Sequence of chain 1.A:
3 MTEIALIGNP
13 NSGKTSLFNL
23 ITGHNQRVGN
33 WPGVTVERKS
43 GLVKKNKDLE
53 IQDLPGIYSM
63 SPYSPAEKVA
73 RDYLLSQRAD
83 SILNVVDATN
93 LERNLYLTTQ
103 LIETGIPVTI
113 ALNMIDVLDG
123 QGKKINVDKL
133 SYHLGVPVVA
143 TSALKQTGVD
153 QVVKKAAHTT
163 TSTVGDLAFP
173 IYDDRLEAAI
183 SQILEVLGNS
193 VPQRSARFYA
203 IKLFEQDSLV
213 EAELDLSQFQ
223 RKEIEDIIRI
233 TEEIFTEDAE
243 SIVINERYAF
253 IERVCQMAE

This protein binds this small molecule.
Small molecule (SMILES): Nc1nc2c(ncn2[C@@H]2O[C@H](CO[P](=O)(O)O[P](=O)(O)NP(=O)(O)O)[C@@H](O)[C@H]2O)c(=O)[nH]1

Binding-site contacts:
Ligand atom N7 contacts residue ALA145 of chain 1.A at 3.4 Å.
Ligand atom O4' contacts residue MET116 of chain 1.A at 3.3 Å.
Ligand atom C6 contacts residue ASP118 of chain 1.A at 3.5 Å.
Ligand atom O1B contacts residue SER14 of chain 1.A at 3.5 Å (h-bond).
Ligand atom N3B contacts residue ASN13 of chain 1.A at 3.2 Å (h-bond).
Ligand atom O2G contacts residue VAL36 of chain 1.A at 2.9 Å (h-bond).
Ligand atom C5' contacts residue ASN13 of chain 1.A at 3.4 Å.
Ligand atom N7 contacts residue ASN115 of chain 1.A at 3.2 Å (h-bond).
Ligand atom O6 contacts residue ASN115 of chain 1.A at 3.2 Å (h-bond).
Ligand atom N2 contacts residue VAL119 of chain 1.A at 3.2 Å.
Ligand atom O1G contacts residue GLY58 of chain 1.A at 3.1 Å (h-bond).
Ligand atom O6 contacts residue SER144 of chain 1.A at 3.3 Å.
Ligand atom O1A contacts residue GLY15 of chain 1.A at 3.4 Å.
Ligand atom O3G contacts residue MG1 of chain 1.D at 2.1 Å.
Ligand atom O2B contacts residue THR17 of chain 1.A at 2.7 Å (h-bond).
Ligand atom O3A contacts residue GLY15 of chain 1.A at 3.1 Å (h-bond).
Ligand atom O1A contacts residue SER18 of chain 1.A at 2.7 Å (h-bond).
Ligand atom O6 contacts residue ASP118 of chain 1.A at 3.4 Å (salt-bridge).
Ligand atom PA contacts residue SER18 of chain 1.A at 3.4 Å.
Ligand atom O3G contacts residue THR37 of chain 1.A at 2.6 Å (h-bond).
Ligand atom O6 contacts residue MET116 of chain 1.A at 3.4 Å (h-bond).
Ligand atom N2 contacts residue LEU146 of chain 1.A at 3.5 Å.
Ligand atom O1A contacts residue THR17 of chain 1.A at 3.2 Å (h-bond).
Ligand atom N1 contacts residue ASP118 of chain 1.A at 2.7 Å (salt-bridge).
Ligand atom O1B contacts residue GLY15 of chain 1.A at 3.2 Å (h-bond).
Ligand atom O1B contacts residue LYS16 of chain 1.A at 2.6 Å (salt-bridge).
Ligand atom C5' contacts residue GLY31 of chain 1.A at 3.2 Å.
Ligand atom O6 contacts residue ALA145 of chain 1.A at 2.9 Å (h-bond).
Ligand atom O2A contacts residue GLY31 of chain 1.A at 3.4 Å (h-bond).
Ligand atom C6 contacts residue MET116 of chain 1.A at 3.4 Å (hydrophobic).
Ligand atom C4' contacts residue ASN13 of chain 1.A at 3.5 Å.
Ligand atom N2 contacts residue ASP118 of chain 1.A at 2.9 Å (salt-bridge).
Ligand atom O3' contacts residue ASN32 of chain 1.A at 3.3 Å.
Ligand atom O2B contacts residue MG1 of chain 1.D at 1.9 Å.
Ligand atom O1G contacts residue LYS16 of chain 1.A at 2.7 Å (salt-bridge).
Ligand atom O2G contacts residue GLY35 of chain 1.A at 2.9 Å (h-bond).
Ligand atom O5' contacts residue SER18 of chain 1.A at 3.2 Å (h-bond).
Ligand atom PB contacts residue MG1 of chain 1.D at 3.3 Å.
Ligand atom O2A contacts residue VAL30 of chain 1.A at 3.5 Å.
Ligand atom PG contacts residue MG1 of chain 1.D at 3.2 Å.